A small-molecule ligand and the protein it binds are described below.
Small molecule (SMILES): Cc1c[nH]cn1

Sequence of chain 1.A:
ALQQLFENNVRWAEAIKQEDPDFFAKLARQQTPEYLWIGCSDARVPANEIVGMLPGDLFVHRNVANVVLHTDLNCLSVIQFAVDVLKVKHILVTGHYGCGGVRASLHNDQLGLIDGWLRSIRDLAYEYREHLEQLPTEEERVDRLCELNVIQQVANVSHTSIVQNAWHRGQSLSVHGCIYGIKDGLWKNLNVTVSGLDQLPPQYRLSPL

Sequence of chain 2.A:
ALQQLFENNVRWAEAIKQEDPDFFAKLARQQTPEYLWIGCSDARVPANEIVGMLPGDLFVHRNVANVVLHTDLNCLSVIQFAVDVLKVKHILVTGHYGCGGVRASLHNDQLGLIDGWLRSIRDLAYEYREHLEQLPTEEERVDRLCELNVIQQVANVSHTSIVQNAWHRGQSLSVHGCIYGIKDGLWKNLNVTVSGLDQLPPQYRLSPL

Binding-site contacts:
Ligand atom CD2 contacts residue ALA65 of chain 2.A at 4.4 Å (hydrophobic).
Ligand atom CG contacts residue ZN1 of chain 2.B at 2.8 Å.
Ligand atom ND1 contacts residue PHE81 of chain 1.A at 3.8 Å.
Ligand atom ND1 contacts residue ASP42 of chain 2.A at 3.6 Å.
Ligand atom CG contacts residue HIS96 of chain 2.A at 4.3 Å.
Ligand atom CG contacts residue GLY100 of chain 2.A at 3.6 Å.
Ligand atom NE2 contacts residue VAL64 of chain 2.A at 3.6 Å.
Ligand atom C4 contacts residue ZN1 of chain 2.B at 2.2 Å.
Ligand atom C4 contacts residue ASP42 of chain 2.A at 2.9 Å.
Ligand atom ND1 contacts residue PHE59 of chain 1.A at 3.6 Å.
Ligand atom CD2 contacts residue ZN1 of chain 2.B at 3.2 Å.
Ligand atom CD2 contacts residue PHE81 of chain 1.A at 4.1 Å (hydrophobic).
Ligand atom C4 contacts residue GLN31 of chain 1.A at 4.3 Å.
Ligand atom CG contacts residue CYS40 of chain 2.A at 3.4 Å (hydrophobic).
Ligand atom CE1 contacts residue PHE59 of chain 1.A at 3.3 Å (hydrophobic).
Ligand atom C4 contacts residue CYS40 of chain 2.A at 3.7 Å (hydrophobic).
Ligand atom C4 contacts residue CYS99 of chain 2.A at 3.5 Å (hydrophobic).
Ligand atom NE2 contacts residue PHE81 of chain 1.A at 3.5 Å.
Ligand atom ND1 contacts residue GLN31 of chain 1.A at 3.2 Å (h-bond).
Ligand atom NE2 contacts residue PHE59 of chain 1.A at 4.3 Å.
Ligand atom CG contacts residue CYS99 of chain 2.A at 4.1 Å (hydrophobic).
Ligand atom CG contacts residue GLN31 of chain 1.A at 4.1 Å.
Ligand atom CD2 contacts residue CYS99 of chain 2.A at 3.8 Å (hydrophobic).
Ligand atom CE1 contacts residue GLN31 of chain 1.A at 4.1 Å.
Ligand atom NE2 contacts residue GLY101 of chain 2.A at 3.9 Å.
Ligand atom CE1 contacts residue CYS40 of chain 2.A at 4.1 Å (hydrophobic).
Ligand atom CD2 contacts residue CYS40 of chain 2.A at 3.5 Å (hydrophobic).
Ligand atom C4 contacts residue HIS96 of chain 2.A at 3.2 Å.
Ligand atom CD2 contacts residue GLY100 of chain 2.A at 3.7 Å.
Ligand atom CE1 contacts residue PHE81 of chain 1.A at 3.2 Å (hydrophobic).
Ligand atom NE2 contacts residue CYS40 of chain 2.A at 4.0 Å.
Ligand atom CG contacts residue ASP42 of chain 2.A at 3.8 Å.
Ligand atom CD2 contacts residue GLY101 of chain 2.A at 3.1 Å.
Ligand atom CD2 contacts residue VAL64 of chain 2.A at 4.2 Å (hydrophobic).
Ligand atom ND1 contacts residue ZN1 of chain 2.B at 3.8 Å.
Ligand atom C4 contacts residue GLY101 of chain 2.A at 4.3 Å.
Ligand atom CG contacts residue GLY101 of chain 2.A at 4.0 Å.
Ligand atom ND1 contacts residue CYS40 of chain 2.A at 3.8 Å.
Ligand atom NE2 contacts residue ZN1 of chain 2.B at 4.2 Å.
Ligand atom C4 contacts residue GLY100 of chain 2.A at 3.0 Å.